The small molecule below binds the protein below.
Small molecule (SMILES): O=C(O)[C@@H]1CCCN1

Binding-site contacts:
Ligand atom CG contacts residue LEU199 of chain 1.A at 3.2 Å (hydrophobic).
Ligand atom CG contacts residue GLU200 of chain 1.A at 4.2 Å.
Ligand atom CD contacts residue ALA201 of chain 1.A at 4.0 Å (hydrophobic).
Ligand atom CD contacts residue LEU199 of chain 1.A at 3.0 Å (hydrophobic).
Ligand atom O contacts residue ALA201 of chain 1.A at 4.0 Å.
Ligand atom CD contacts residue GLU200 of chain 1.A at 4.2 Å.
Ligand atom CG contacts residue ALA201 of chain 1.A at 4.1 Å (hydrophobic).
Ligand atom N contacts residue LEU199 of chain 1.A at 4.4 Å.
Ligand atom N contacts residue SER212 of chain 1.A at 4.3 Å.
Ligand atom CD contacts residue SER212 of chain 1.A at 4.1 Å.

Sequence of chain 1.A:
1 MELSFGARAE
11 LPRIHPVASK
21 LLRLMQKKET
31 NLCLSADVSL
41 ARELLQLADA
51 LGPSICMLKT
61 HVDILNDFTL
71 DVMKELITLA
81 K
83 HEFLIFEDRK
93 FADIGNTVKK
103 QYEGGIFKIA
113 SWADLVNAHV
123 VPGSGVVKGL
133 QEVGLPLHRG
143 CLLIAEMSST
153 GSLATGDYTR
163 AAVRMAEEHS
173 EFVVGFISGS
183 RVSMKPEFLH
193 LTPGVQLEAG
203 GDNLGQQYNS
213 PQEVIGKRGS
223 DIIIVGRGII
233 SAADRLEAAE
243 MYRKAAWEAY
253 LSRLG